Sequence of chain 1.D:
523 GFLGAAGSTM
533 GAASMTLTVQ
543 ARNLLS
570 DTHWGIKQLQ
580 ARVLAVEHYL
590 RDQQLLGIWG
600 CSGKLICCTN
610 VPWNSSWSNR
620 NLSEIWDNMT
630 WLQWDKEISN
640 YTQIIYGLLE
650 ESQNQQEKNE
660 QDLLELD

Binding-site contacts:
Ligand atom C7 contacts residue ASN639 of chain 1.D at 3.4 Å.
Ligand atom C8 contacts residue ASN639 of chain 1.D at 4.4 Å.
Ligand atom C5 contacts residue ASN639 of chain 1.D at 3.8 Å.
Ligand atom N2 contacts residue ASN639 of chain 1.D at 2.9 Å (h-bond).
Ligand atom C3 contacts residue ASN639 of chain 1.D at 3.9 Å.
Ligand atom C2 contacts residue ASN639 of chain 1.D at 2.6 Å.
Ligand atom C4 contacts residue ASN639 of chain 1.D at 4.4 Å.
Ligand atom C1 contacts residue ASN639 of chain 1.D at 1.5 Å.
Ligand atom O7 contacts residue ASN639 of chain 1.D at 3.1 Å (h-bond).
Ligand atom O5 contacts residue ASN639 of chain 1.D at 2.5 Å (h-bond).
Ligand atom O7 contacts residue SER638 of chain 1.D at 4.5 Å.

This protein binds this small molecule.
Small molecule (SMILES): CC(=O)N[C@@H]1[C@@H](O)[C@H](O)[C@@H](CO)O[C@H]1O